A protein and the small-molecule ligand that binds it are described below.
Small molecule (SMILES): CC(=O)N[C@@H]1[C@@H](O)[C@H](O)[C@@H](CO)O[C@H]1O

Binding-site contacts:
Ligand atom C5 contacts residue THR660 of chain 1.A at 3.8 Å.
Ligand atom C2 contacts residue ASN634 of chain 1.A at 4.0 Å.
Ligand atom O5 contacts residue ASN658 of chain 1.A at 2.3 Å (h-bond).
Ligand atom O6 contacts residue LEU661 of chain 1.A at 3.5 Å.
Ligand atom C1 contacts residue THR660 of chain 1.A at 3.9 Å.
Ligand atom C6 contacts residue THR660 of chain 1.A at 4.2 Å.
Ligand atom O5 contacts residue THR660 of chain 1.A at 4.2 Å.
Ligand atom C1 contacts residue ASN634 of chain 1.A at 3.5 Å.
Ligand atom C6 contacts residue LEU661 of chain 1.A at 3.3 Å (hydrophobic).
Ligand atom C2 contacts residue ASN658 of chain 1.A at 2.6 Å.
Ligand atom C1 contacts residue ASN658 of chain 1.A at 1.4 Å.
Ligand atom C3 contacts residue ASN658 of chain 1.A at 3.9 Å.
Ligand atom C4 contacts residue ASN658 of chain 1.A at 4.3 Å.
Ligand atom C7 contacts residue ASN658 of chain 1.A at 3.8 Å.
Ligand atom O5 contacts residue LEU661 of chain 1.A at 3.5 Å.
Ligand atom C5 contacts residue LEU661 of chain 1.A at 3.8 Å (hydrophobic).
Ligand atom O7 contacts residue ASN634 of chain 1.A at 3.4 Å (h-bond).
Ligand atom N2 contacts residue PHE656 of chain 1.A at 4.1 Å.
Ligand atom C1 contacts residue LEU661 of chain 1.A at 4.2 Å (hydrophobic).
Ligand atom C5 contacts residue ASN658 of chain 1.A at 3.4 Å.
Ligand atom C8 contacts residue PHE656 of chain 1.A at 3.4 Å (hydrophobic).
Ligand atom C7 contacts residue ASN634 of chain 1.A at 4.4 Å.
Ligand atom O5 contacts residue ASN634 of chain 1.A at 3.3 Å (h-bond).
Ligand atom N2 contacts residue ASN658 of chain 1.A at 3.2 Å (h-bond).
Ligand atom C7 contacts residue PHE656 of chain 1.A at 3.4 Å (hydrophobic).
Ligand atom O7 contacts residue ASN658 of chain 1.A at 3.9 Å.
Ligand atom O7 contacts residue PHE656 of chain 1.A at 3.5 Å.
Ligand atom O6 contacts residue THR660 of chain 1.A at 3.4 Å (h-bond).

Sequence of chain 1.A:
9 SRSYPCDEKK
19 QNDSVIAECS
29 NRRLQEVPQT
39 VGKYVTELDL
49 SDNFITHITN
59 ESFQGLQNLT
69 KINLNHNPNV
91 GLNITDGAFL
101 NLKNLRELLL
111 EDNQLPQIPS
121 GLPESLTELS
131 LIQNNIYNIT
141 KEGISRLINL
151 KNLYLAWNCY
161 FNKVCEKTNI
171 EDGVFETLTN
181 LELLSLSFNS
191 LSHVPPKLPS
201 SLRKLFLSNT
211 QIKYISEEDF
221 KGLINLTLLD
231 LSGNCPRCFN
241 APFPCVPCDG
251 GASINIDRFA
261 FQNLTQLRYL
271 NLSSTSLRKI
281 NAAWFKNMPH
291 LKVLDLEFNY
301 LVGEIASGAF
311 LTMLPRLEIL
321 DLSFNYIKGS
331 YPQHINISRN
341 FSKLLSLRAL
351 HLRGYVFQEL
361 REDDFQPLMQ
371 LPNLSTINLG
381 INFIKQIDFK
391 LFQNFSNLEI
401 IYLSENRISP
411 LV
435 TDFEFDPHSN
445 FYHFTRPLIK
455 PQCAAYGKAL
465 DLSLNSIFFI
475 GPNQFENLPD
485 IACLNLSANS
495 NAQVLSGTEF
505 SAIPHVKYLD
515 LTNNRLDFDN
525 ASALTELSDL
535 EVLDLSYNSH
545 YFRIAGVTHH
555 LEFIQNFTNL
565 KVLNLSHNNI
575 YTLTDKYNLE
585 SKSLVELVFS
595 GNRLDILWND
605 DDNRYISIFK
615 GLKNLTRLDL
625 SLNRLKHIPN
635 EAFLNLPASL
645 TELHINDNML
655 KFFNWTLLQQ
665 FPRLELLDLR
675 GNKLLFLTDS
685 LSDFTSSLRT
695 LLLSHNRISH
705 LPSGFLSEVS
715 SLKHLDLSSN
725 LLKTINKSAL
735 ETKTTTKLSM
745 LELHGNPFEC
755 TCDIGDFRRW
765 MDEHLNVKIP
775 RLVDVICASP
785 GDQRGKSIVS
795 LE